Binding-site contacts:
Ligand atom O1 contacts residue HIS127 of chain 1.C at 3.2 Å.
Ligand atom O1 contacts residue ALA102 of chain 1.C at 3.1 Å.
Ligand atom N3 contacts residue ASN103 of chain 1.C at 3.0 Å (h-bond).
Ligand atom C4 contacts residue PHE114 of chain 1.C at 3.5 Å (hydrophobic).
Ligand atom C10 contacts residue PRO35 of chain 1.B at 3.6 Å (hydrophobic).
Ligand atom C12 contacts residue GLN112 of chain 1.C at 3.6 Å.
Ligand atom C32 contacts residue MET68 of chain 1.B at 3.6 Å (hydrophobic).
Ligand atom C3 contacts residue PHE114 of chain 1.C at 3.3 Å (hydrophobic).
Ligand atom N7 contacts residue MET68 of chain 1.B at 3.6 Å (h-bond).
Ligand atom O6 contacts residue ARG56 of chain 1.C at 3.3 Å.
Ligand atom O6 contacts residue MET62 of chain 1.C at 3.5 Å.
Ligand atom C22 contacts residue THR36 of chain 1.B at 3.4 Å.
Ligand atom C21 contacts residue ALA60 of chain 1.B at 3.6 Å (hydrophobic).
Ligand atom O1 contacts residue ASN103 of chain 1.C at 2.9 Å (h-bond).
Ligand atom C8 contacts residue ASN103 of chain 1.C at 3.4 Å.
Ligand atom O2 contacts residue GLN64 of chain 1.C at 2.9 Å (h-bond).
Ligand atom C29 contacts residue ARG149 of chain 1.C at 3.6 Å.
Ligand atom C3 contacts residue GLN64 of chain 1.C at 3.6 Å.
Ligand atom N1 contacts residue GLN64 of chain 1.C at 2.9 Å (h-bond).
Ligand atom S1 contacts residue PRO35 of chain 1.B at 3.5 Å.
Ligand atom C22 contacts residue ILE37 of chain 1.B at 3.6 Å (hydrophobic).
Ligand atom C15 contacts residue GLN62 of chain 1.B at 3.6 Å.
Ligand atom C42 contacts residue TYR65 of chain 1.B at 3.5 Å (hydrophobic).
Ligand atom C46 contacts residue ILE58 of chain 1.C at 3.7 Å (hydrophobic).
Ligand atom N2 contacts residue GLN64 of chain 1.C at 3.2 Å (h-bond).
Ligand atom C18 contacts residue TYR65 of chain 1.B at 3.4 Å (hydrophobic).
Ligand atom C17 contacts residue ILE37 of chain 1.B at 3.4 Å (hydrophobic).
Ligand atom C16 contacts residue GLN62 of chain 1.B at 3.5 Å.
Ligand atom C11 contacts residue PRO35 of chain 1.B at 3.6 Å (hydrophobic).
Ligand atom C19 contacts residue TYR65 of chain 1.B at 3.4 Å (hydrophobic).
Ligand atom C16 contacts residue THR36 of chain 1.B at 3.5 Å.
Ligand atom C44 contacts residue PHE61 of chain 1.C at 3.6 Å (hydrophobic).
Ligand atom C4 contacts residue LEU123 of chain 1.C at 3.6 Å (hydrophobic).
Ligand atom C7 contacts residue ASN103 of chain 1.C at 3.7 Å.
Ligand atom C15 contacts residue ILE37 of chain 1.B at 3.6 Å (hydrophobic).
Ligand atom C30 contacts residue ARG149 of chain 1.C at 3.5 Å.
Ligand atom S1 contacts residue GLN62 of chain 1.B at 3.5 Å (h-bond).
Ligand atom C31 contacts residue PHE61 of chain 1.C at 3.4 Å (hydrophobic).
Ligand atom O2 contacts residue ARG56 of chain 1.C at 3.1 Å (salt-bridge).
Ligand atom C24 contacts residue TYR65 of chain 1.B at 3.7 Å (hydrophobic).

Sequence of chain 1.C:
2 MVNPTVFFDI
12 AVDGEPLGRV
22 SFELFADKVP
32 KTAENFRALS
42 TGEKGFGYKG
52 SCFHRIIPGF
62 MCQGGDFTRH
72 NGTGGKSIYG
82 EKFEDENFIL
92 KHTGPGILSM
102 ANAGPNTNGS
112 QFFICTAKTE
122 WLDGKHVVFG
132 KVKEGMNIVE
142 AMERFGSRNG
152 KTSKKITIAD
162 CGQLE

A small-molecule ligand and the protein it binds are described below.
Small molecule (SMILES): CCn1c(-c2cc(N3CCN(C4CC4)CC3)cnc2[C@H](C)OC)c2c3cc(ccc31)-c1csc(n1)C[C@H](NC(=O)C1[C@H]3COC[C@@H]13)C(=O)N1CCC[C@H](N1)C(=O)OCC(C)(C)C2

Sequence of chain 1.B:
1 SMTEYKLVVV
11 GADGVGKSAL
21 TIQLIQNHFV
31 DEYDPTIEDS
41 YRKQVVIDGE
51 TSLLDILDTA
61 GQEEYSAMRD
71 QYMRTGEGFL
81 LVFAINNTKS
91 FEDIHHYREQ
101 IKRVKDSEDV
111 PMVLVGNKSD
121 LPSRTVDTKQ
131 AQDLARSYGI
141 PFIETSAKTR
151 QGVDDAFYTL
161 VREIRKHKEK